A protein and the small-molecule ligand that binds it are described below.
Small molecule (SMILES): C=C(c1ccc2c(c1)c1ccccc1n2C)c1cc(C)nc2ccccc12

Sequence of chain 1.D:
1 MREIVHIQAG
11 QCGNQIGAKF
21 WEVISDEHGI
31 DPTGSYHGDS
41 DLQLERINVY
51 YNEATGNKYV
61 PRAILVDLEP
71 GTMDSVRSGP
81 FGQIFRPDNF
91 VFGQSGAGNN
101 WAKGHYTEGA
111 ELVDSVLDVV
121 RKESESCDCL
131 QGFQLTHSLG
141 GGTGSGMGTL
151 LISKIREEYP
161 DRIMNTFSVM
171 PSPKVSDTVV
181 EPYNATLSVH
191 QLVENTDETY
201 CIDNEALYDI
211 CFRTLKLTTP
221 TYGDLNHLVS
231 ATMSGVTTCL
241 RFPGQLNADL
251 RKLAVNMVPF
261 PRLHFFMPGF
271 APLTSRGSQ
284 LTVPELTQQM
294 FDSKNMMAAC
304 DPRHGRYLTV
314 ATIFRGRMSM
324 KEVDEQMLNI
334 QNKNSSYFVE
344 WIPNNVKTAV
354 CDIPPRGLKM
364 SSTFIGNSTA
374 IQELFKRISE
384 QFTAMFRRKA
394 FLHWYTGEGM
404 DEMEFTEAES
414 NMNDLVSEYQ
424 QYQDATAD

Binding-site contacts:
Ligand atom C18 contacts residue LYS350 of chain 1.D at 3.5 Å.
Ligand atom C22 contacts residue VAL174 of chain 1.C at 3.3 Å (hydrophobic).
Ligand atom C1 contacts residue ALA248 of chain 1.D at 3.4 Å (hydrophobic).
Ligand atom C14 contacts residue ASN256 of chain 1.D at 3.5 Å.
Ligand atom C3 contacts residue CYS239 of chain 1.D at 3.4 Å (hydrophobic).
Ligand atom C20 contacts residue ALA173 of chain 1.C at 3.3 Å (hydrophobic).
Ligand atom C20 contacts residue VAL174 of chain 1.C at 3.5 Å (hydrophobic).
Ligand atom C15 contacts residue LYS350 of chain 1.D at 3.5 Å.
Ligand atom C25 contacts residue VAL313 of chain 1.D at 3.5 Å (hydrophobic).
Ligand atom C23 contacts residue ASN347 of chain 1.D at 3.1 Å.
Ligand atom C17 contacts residue LYS350 of chain 1.D at 3.4 Å.
Ligand atom C12 contacts residue ALA314 of chain 1.D at 3.6 Å (hydrophobic).
Ligand atom N1 contacts residue ILE316 of chain 1.D at 3.6 Å.
Ligand atom C6 contacts residue ALA248 of chain 1.D at 3.3 Å (hydrophobic).
Ligand atom C6 contacts residue LEU253 of chain 1.D at 3.5 Å (hydrophobic).
Ligand atom N2 contacts residue LYS350 of chain 1.D at 3.6 Å.
Ligand atom C7 contacts residue ALA314 of chain 1.D at 3.5 Å (hydrophobic).
Ligand atom C14 contacts residue LYS350 of chain 1.D at 3.6 Å.
Ligand atom C23 contacts residue VAL174 of chain 1.C at 3.7 Å (hydrophobic).
Ligand atom C13 contacts residue ALA314 of chain 1.D at 3.7 Å (hydrophobic).
Ligand atom C1 contacts residue LEU253 of chain 1.D at 3.7 Å (hydrophobic).
Ligand atom C13 contacts residue MET257 of chain 1.D at 3.5 Å (hydrophobic).
Ligand atom C21 contacts residue VAL174 of chain 1.C at 3.8 Å (hydrophobic).
Ligand atom N2 contacts residue ASN256 of chain 1.D at 3.7 Å.
Ligand atom C21 contacts residue THR172 of chain 1.C at 3.6 Å.
Ligand atom C25 contacts residue ASN348 of chain 1.D at 3.1 Å.
Ligand atom C17 contacts residue THR315 of chain 1.D at 3.2 Å.
Ligand atom C17 contacts residue ALA314 of chain 1.D at 3.7 Å (hydrophobic).
Ligand atom C21 contacts residue LYS350 of chain 1.D at 3.5 Å.
Ligand atom C13 contacts residue ASN256 of chain 1.D at 3.7 Å.
Ligand atom C22 contacts residue ASN347 of chain 1.D at 3.1 Å.
Ligand atom C2 contacts residue CYS239 of chain 1.D at 3.5 Å (hydrophobic).
Ligand atom C3 contacts residue ILE316 of chain 1.D at 3.6 Å (hydrophobic).
Ligand atom C25 contacts residue ASN256 of chain 1.D at 3.6 Å.
Ligand atom C17 contacts residue ALA352 of chain 1.D at 3.6 Å (hydrophobic).
Ligand atom C15 contacts residue ASN256 of chain 1.D at 3.4 Å.
Ligand atom C10 contacts residue ASN256 of chain 1.D at 3.6 Å.
Ligand atom C19 contacts residue LYS350 of chain 1.D at 3.4 Å.
Ligand atom C21 contacts residue ALA173 of chain 1.C at 3.4 Å (hydrophobic).
Ligand atom C24 contacts residue LEU246 of chain 1.D at 3.8 Å (hydrophobic).

Sequence of chain 1.C:
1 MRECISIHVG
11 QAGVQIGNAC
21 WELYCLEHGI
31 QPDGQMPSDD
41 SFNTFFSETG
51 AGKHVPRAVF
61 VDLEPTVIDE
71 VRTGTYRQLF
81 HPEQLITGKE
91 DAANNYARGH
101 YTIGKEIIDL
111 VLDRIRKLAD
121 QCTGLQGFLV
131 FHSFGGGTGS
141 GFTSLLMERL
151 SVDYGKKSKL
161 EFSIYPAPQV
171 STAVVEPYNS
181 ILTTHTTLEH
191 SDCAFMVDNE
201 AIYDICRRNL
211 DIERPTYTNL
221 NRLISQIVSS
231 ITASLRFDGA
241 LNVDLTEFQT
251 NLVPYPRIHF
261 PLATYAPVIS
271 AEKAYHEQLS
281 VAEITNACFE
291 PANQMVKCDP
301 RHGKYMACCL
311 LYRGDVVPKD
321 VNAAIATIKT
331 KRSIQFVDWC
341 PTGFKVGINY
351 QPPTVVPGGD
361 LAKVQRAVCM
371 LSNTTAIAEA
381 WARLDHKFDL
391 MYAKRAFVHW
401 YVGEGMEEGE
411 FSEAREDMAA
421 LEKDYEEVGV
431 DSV